A protein and the small-molecule ligand that binds it are described below.
Small molecule (SMILES): O=C(O)c1cc2cc(Cl)ccc2[nH]1

Sequence of chain 1.A:
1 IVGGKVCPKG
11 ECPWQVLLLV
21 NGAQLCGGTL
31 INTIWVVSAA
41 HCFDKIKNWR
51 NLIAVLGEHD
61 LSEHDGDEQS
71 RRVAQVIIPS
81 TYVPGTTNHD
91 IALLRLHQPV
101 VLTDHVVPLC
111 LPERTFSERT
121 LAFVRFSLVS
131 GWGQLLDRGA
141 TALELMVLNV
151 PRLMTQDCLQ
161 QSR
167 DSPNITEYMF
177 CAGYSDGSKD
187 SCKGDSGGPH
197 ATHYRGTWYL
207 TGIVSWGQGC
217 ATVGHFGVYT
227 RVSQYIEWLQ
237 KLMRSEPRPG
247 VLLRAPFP

Binding-site contacts:
Ligand atom CL contacts residue TRP212 of chain 1.A at 3.6 Å.
Ligand atom CL contacts residue GLY223 of chain 1.A at 3.9 Å.
Ligand atom N3 contacts residue GLY213 of chain 1.A at 4.0 Å.
Ligand atom CL contacts residue SER211 of chain 1.A at 3.9 Å.
Ligand atom CL contacts residue VAL224 of chain 1.A at 3.3 Å.
Ligand atom C9 contacts residue VAL210 of chain 1.A at 4.0 Å (hydrophobic).
Ligand atom C6 contacts residue VAL210 of chain 1.A at 3.6 Å (hydrophobic).
Ligand atom C4 contacts residue SER187 of chain 1.A at 3.2 Å.
Ligand atom N3 contacts residue CYS216 of chain 1.A at 4.0 Å.
Ligand atom C10 contacts residue LYS189 of chain 1.A at 3.7 Å.
Ligand atom C1 contacts residue GLY215 of chain 1.A at 3.5 Å.
Ligand atom N3 contacts residue GLY215 of chain 1.A at 2.8 Å (h-bond).
Ligand atom C8 contacts residue TRP212 of chain 1.A at 3.6 Å (hydrophobic).
Ligand atom C4 contacts residue ASP186 of chain 1.A at 3.5 Å.
Ligand atom C9 contacts residue SER187 of chain 1.A at 3.2 Å.
Ligand atom C5 contacts residue LYS189 of chain 1.A at 3.8 Å.
Ligand atom C1 contacts residue SER187 of chain 1.A at 3.9 Å.
Ligand atom C2 contacts residue CYS188 of chain 1.A at 4.1 Å (hydrophobic).
Ligand atom C7 contacts residue GLY215 of chain 1.A at 4.0 Å.
Ligand atom C4 contacts residue GLY215 of chain 1.A at 3.5 Å.
Ligand atom C5 contacts residue CYS188 of chain 1.A at 4.1 Å (hydrophobic).
Ligand atom CL contacts residue VAL210 of chain 1.A at 3.6 Å.
Ligand atom C2 contacts residue TRP212 of chain 1.A at 3.6 Å (hydrophobic).
Ligand atom C1 contacts residue TRP212 of chain 1.A at 4.0 Å (hydrophobic).
Ligand atom C5 contacts residue TRP212 of chain 1.A at 4.0 Å (hydrophobic).
Ligand atom CL contacts residue SER187 of chain 1.A at 2.8 Å.
Ligand atom C6 contacts residue SER211 of chain 1.A at 3.9 Å.
Ligand atom C6 contacts residue TRP212 of chain 1.A at 3.5 Å (hydrophobic).
Ligand atom O12 contacts residue LYS189 of chain 1.A at 3.4 Å.
Ligand atom C7 contacts residue LYS189 of chain 1.A at 3.7 Å.
Ligand atom C8 contacts residue SER187 of chain 1.A at 3.4 Å.
Ligand atom C8 contacts residue GLY223 of chain 1.A at 3.8 Å.
Ligand atom N3 contacts residue LYS189 of chain 1.A at 4.0 Å.
Ligand atom C1 contacts residue GLY213 of chain 1.A at 3.8 Å.
Ligand atom CL contacts residue TYR225 of chain 1.A at 3.5 Å.
Ligand atom C2 contacts residue GLY213 of chain 1.A at 3.8 Å.
Ligand atom O13 contacts residue GLY215 of chain 1.A at 3.9 Å.
Ligand atom C8 contacts residue ASP186 of chain 1.A at 3.4 Å.
Ligand atom C4 contacts residue GLY213 of chain 1.A at 3.9 Å.
Ligand atom C9 contacts residue TRP212 of chain 1.A at 3.2 Å (hydrophobic).